A protein and the small-molecule ligand that binds it are described below.
Small molecule (SMILES): CCCCCC[P](=O)(O)Oc1cccnc1-c1ncccc1O

Sequence of chain 1.A:
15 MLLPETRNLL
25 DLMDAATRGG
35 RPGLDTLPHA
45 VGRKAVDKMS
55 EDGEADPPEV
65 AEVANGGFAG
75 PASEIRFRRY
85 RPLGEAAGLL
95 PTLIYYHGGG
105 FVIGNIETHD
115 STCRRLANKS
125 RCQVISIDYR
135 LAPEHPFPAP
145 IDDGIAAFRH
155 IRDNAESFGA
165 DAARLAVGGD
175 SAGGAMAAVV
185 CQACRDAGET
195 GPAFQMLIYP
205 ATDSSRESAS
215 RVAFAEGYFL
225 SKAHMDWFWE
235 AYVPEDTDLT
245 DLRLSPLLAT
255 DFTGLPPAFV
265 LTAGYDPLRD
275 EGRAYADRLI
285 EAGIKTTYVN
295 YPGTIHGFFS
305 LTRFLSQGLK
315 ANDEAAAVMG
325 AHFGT

Binding-site contacts:
Ligand atom O1 contacts residue SER175 of chain 1.A at 2.5 Å (h-bond).
Ligand atom O02 contacts residue LEU224 of chain 1.A at 3.7 Å.
Ligand atom C11 contacts residue SER175 of chain 1.A at 4.0 Å.
Ligand atom C01 contacts residue HIS300 of chain 1.A at 3.5 Å.
Ligand atom C10 contacts residue SER304 of chain 1.A at 3.9 Å.
Ligand atom P01 contacts residue GLY103 of chain 1.A at 3.5 Å.
Ligand atom C12 contacts residue SER175 of chain 1.A at 2.8 Å.
Ligand atom C02 contacts residue GLY104 of chain 1.A at 3.8 Å.
Ligand atom C07 contacts residue SER175 of chain 1.A at 3.1 Å.
Ligand atom O1 contacts residue ALA176 of chain 1.A at 3.0 Å (h-bond).
Ligand atom C01 contacts residue LEU224 of chain 1.A at 4.0 Å (hydrophobic).
Ligand atom P01 contacts residue HIS300 of chain 1.A at 3.7 Å.
Ligand atom O03 contacts residue HIS300 of chain 1.A at 3.7 Å.
Ligand atom C03 contacts residue ALA205 of chain 1.A at 3.9 Å (hydrophobic).
Ligand atom O1 contacts residue GLY102 of chain 1.A at 3.6 Å.
Ligand atom O1 contacts residue GLY104 of chain 1.A at 2.5 Å (h-bond).
Ligand atom C02 contacts residue SER175 of chain 1.A at 3.9 Å.
Ligand atom C12 contacts residue ASP174 of chain 1.A at 3.3 Å.
Ligand atom C12 contacts residue GLY102 of chain 1.A at 4.0 Å.
Ligand atom C07 contacts residue HIS300 of chain 1.A at 3.9 Å.
Ligand atom O02 contacts residue PHE232 of chain 1.A at 3.3 Å.
Ligand atom O1 contacts residue GLY103 of chain 1.A at 2.6 Å (h-bond).
Ligand atom O03 contacts residue SER175 of chain 1.A at 2.7 Å (h-bond).
Ligand atom C11 contacts residue ASP174 of chain 1.A at 2.8 Å.
Ligand atom C12 contacts residue HIS300 of chain 1.A at 3.9 Å.
Ligand atom C07 contacts residue GLY103 of chain 1.A at 3.7 Å.
Ligand atom C14 contacts residue PHE232 of chain 1.A at 3.8 Å (hydrophobic).
Ligand atom C10 contacts residue ASP174 of chain 1.A at 4.0 Å.
Ligand atom C16 contacts residue HIS228 of chain 1.A at 3.7 Å.
Ligand atom P01 contacts residue GLY104 of chain 1.A at 3.6 Å.
Ligand atom C01 contacts residue SER175 of chain 1.A at 2.7 Å.
Ligand atom C15 contacts residue HIS228 of chain 1.A at 3.8 Å.
Ligand atom N02 contacts residue PHE223 of chain 1.A at 3.6 Å.
Ligand atom C17 contacts residue PHE223 of chain 1.A at 3.4 Å (hydrophobic).
Ligand atom O03 contacts residue GLY103 of chain 1.A at 3.6 Å (h-bond).
Ligand atom C12 contacts residue GLY103 of chain 1.A at 3.8 Å.
Ligand atom P01 contacts residue SER175 of chain 1.A at 1.6 Å.
Ligand atom P01 contacts residue ALA176 of chain 1.A at 3.8 Å.
Ligand atom O03 contacts residue GLY104 of chain 1.A at 4.0 Å.
Ligand atom C15 contacts residue PHE232 of chain 1.A at 3.4 Å (hydrophobic).